Binding-site contacts:
Ligand atom O7 contacts residue ASN12 of chain 32.C at 3.7 Å.
Ligand atom C5 contacts residue ASN12 of chain 32.C at 4.1 Å.
Ligand atom C2 contacts residue ASN12 of chain 32.C at 3.2 Å.
Ligand atom C7 contacts residue ASN12 of chain 32.C at 3.9 Å.
Ligand atom C1 contacts residue ASN12 of chain 32.C at 2.2 Å.
Ligand atom N2 contacts residue ASN12 of chain 32.C at 3.8 Å.
Ligand atom O5 contacts residue ASN12 of chain 32.C at 2.7 Å (h-bond).

Sequence of chain 32.C:
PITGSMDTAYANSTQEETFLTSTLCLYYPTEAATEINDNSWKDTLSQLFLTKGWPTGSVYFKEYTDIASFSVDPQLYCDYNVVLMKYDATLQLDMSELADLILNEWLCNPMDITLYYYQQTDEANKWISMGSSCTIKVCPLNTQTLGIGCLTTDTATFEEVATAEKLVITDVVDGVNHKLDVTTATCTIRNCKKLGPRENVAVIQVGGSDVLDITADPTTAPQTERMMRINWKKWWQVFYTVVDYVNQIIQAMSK

A protein and the small-molecule ligand that binds it are described below.
Small molecule (SMILES): CC(=O)N[C@H]1[C@H](O[C@H]2[C@H](O)[C@@H](NC(C)=O)CO[C@@H]2CO)O[C@H](CO)[C@@H](O)[C@@H]1O